A small-molecule ligand and the protein it binds are described below.
Small molecule (SMILES): C[C@H](N)C(=O)N[C@@H](CCCN=C(N)N)C(=O)N[C@@H](CCCC[N+](C)(C)C)C(=O)N[C@@H](CO)C(=O)N[C@@H](CS)C(=O)NCC=O

Binding-site contacts:
Ligand atom SG contacts residue 08P1 of chain 1.J at 2.3 Å (h-bond).
Ligand atom CM3 contacts residue SER310 of chain 1.B at 3.6 Å.
Ligand atom O contacts residue LYS263 of chain 1.B at 2.8 Å (salt-bridge).
Ligand atom CM3 contacts residue GLU212 of chain 1.B at 3.4 Å.
Ligand atom CM1 contacts residue SER310 of chain 1.B at 3.1 Å.
Ligand atom N contacts residue ASP157 of chain 1.B at 2.8 Å (salt-bridge).
Ligand atom N contacts residue TYR197 of chain 1.B at 3.7 Å.
Ligand atom CM2 contacts residue GLY192 of chain 1.B at 3.3 Å.
Ligand atom CA contacts residue GLU191 of chain 1.B at 3.7 Å.
Ligand atom CM3 contacts residue ASN312 of chain 1.B at 3.6 Å.
Ligand atom CM2 contacts residue TYR199 of chain 1.B at 3.3 Å (hydrophobic).
Ligand atom O contacts residue VAL335 of chain 1.B at 3.5 Å.
Ligand atom CA contacts residue ASP333 of chain 1.B at 3.5 Å.
Ligand atom O contacts residue ILE190 of chain 1.B at 3.5 Å.
Ligand atom CM1 contacts residue TYR199 of chain 1.B at 3.3 Å (hydrophobic).
Ligand atom CB contacts residue GLU191 of chain 1.B at 3.5 Å.
Ligand atom CB contacts residue ASP333 of chain 1.B at 3.5 Å.
Ligand atom CM2 contacts residue SER310 of chain 1.B at 3.5 Å.
Ligand atom N contacts residue GLU191 of chain 1.B at 2.9 Å (salt-bridge).
Ligand atom NZ contacts residue SER310 of chain 1.B at 3.6 Å.
Ligand atom C contacts residue TYR197 of chain 1.B at 3.7 Å (hydrophobic).
Ligand atom O contacts residue HIS262 of chain 1.B at 3.0 Å (h-bond).
Ligand atom O contacts residue TYR197 of chain 1.B at 2.7 Å (h-bond).
Ligand atom NH2 contacts residue TYR197 of chain 1.B at 3.4 Å (h-bond).
Ligand atom SG contacts residue TYR199 of chain 1.B at 3.5 Å (h-bond).
Ligand atom N contacts residue ASP333 of chain 1.B at 3.1 Å (salt-bridge).
Ligand atom CM3 contacts residue GLY192 of chain 1.B at 3.7 Å.
Ligand atom CA contacts residue ASP157 of chain 1.B at 3.6 Å.
Ligand atom CA contacts residue ASN108 of chain 1.B at 3.0 Å.
Ligand atom CB contacts residue 08P1 of chain 1.J at 3.7 Å.
Ligand atom CZ contacts residue TYR197 of chain 1.B at 3.7 Å (hydrophobic).
Ligand atom CE contacts residue TYR199 of chain 1.B at 3.4 Å (hydrophobic).
Ligand atom C contacts residue ASN108 of chain 1.B at 3.5 Å.
Ligand atom CA contacts residue ASP157 of chain 1.B at 3.8 Å.
Ligand atom NZ contacts residue TYR199 of chain 1.B at 3.5 Å (h-bond).
Ligand atom C contacts residue ASP157 of chain 1.B at 3.7 Å.
Ligand atom CM1 contacts residue 08P1 of chain 1.J at 3.5 Å.
Ligand atom CD contacts residue GLY192 of chain 1.B at 3.4 Å.
Ligand atom SG contacts residue ASP157 of chain 1.B at 3.6 Å.
Ligand atom NE contacts residue TYR197 of chain 1.B at 3.7 Å.

Sequence of chain 1.B:
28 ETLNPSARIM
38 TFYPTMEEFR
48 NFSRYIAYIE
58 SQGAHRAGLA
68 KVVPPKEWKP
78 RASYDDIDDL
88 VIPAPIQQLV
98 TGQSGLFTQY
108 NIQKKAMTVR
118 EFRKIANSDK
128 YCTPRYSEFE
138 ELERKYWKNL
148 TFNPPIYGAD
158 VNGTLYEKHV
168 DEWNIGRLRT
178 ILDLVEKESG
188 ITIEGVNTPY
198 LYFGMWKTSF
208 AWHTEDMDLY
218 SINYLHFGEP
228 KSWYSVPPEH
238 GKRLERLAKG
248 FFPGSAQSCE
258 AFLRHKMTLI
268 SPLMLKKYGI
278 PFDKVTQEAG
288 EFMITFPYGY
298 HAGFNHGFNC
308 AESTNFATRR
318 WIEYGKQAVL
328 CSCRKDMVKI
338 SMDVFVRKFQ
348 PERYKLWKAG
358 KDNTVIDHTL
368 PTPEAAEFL